Sequence of chain 1.A:
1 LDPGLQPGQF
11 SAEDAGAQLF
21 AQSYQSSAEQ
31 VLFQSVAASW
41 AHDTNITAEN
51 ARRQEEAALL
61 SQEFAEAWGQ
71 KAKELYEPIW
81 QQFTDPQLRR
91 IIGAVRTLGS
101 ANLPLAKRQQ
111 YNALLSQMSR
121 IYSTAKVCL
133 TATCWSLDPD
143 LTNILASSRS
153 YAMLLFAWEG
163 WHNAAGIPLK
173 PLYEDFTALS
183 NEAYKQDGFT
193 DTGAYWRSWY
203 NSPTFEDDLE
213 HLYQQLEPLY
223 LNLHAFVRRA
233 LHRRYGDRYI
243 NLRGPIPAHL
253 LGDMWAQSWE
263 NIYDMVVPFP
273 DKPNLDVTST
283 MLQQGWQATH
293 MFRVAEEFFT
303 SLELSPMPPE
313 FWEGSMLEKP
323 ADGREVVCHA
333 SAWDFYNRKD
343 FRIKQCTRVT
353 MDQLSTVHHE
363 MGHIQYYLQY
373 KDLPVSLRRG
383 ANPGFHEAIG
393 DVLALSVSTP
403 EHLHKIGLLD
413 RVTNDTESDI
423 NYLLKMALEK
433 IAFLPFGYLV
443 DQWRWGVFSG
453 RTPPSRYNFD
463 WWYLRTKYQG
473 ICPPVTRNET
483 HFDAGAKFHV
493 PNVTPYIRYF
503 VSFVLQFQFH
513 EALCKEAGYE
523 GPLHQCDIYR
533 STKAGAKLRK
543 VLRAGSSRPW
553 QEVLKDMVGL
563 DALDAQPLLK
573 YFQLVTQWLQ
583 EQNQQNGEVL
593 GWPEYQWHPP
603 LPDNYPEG

Binding-site contacts:
Ligand atom O contacts residue HIS331 of chain 1.A at 2.7 Å (h-bond).
Ligand atom C contacts residue HIS331 of chain 1.A at 3.6 Å.
Ligand atom CA contacts residue HIS331 of chain 1.A at 4.0 Å.
Ligand atom CA contacts residue GLU362 of chain 1.A at 3.3 Å.
Ligand atom N contacts residue HIS331 of chain 1.A at 3.4 Å (h-bond).
Ligand atom CA contacts residue ALA332 of chain 1.A at 4.2 Å (hydrophobic).
Ligand atom N contacts residue HIS361 of chain 1.A at 4.3 Å.
Ligand atom C contacts residue TYR501 of chain 1.A at 3.9 Å (hydrophobic).
Ligand atom C contacts residue HIS491 of chain 1.A at 4.2 Å.
Ligand atom O contacts residue HIS491 of chain 1.A at 3.1 Å (h-bond).
Ligand atom N contacts residue NIY1 of chain 1.J at 3.6 Å.
Ligand atom CA contacts residue HIS361 of chain 1.A at 3.8 Å.
Ligand atom C contacts residue NIY1 of chain 1.J at 1.3 Å.
Ligand atom N contacts residue ALA332 of chain 1.A at 2.9 Å (h-bond).
Ligand atom O contacts residue TYR501 of chain 1.A at 3.3 Å (h-bond).
Ligand atom O contacts residue NIY1 of chain 1.J at 2.3 Å (h-bond).
Ligand atom N contacts residue GLU362 of chain 1.A at 2.8 Å (salt-bridge).
Ligand atom CA contacts residue NIY1 of chain 1.J at 2.4 Å.

The protein below binds the small molecule below.
Small molecule (SMILES): NCC(=O)O